Sequence of chain 1.A:
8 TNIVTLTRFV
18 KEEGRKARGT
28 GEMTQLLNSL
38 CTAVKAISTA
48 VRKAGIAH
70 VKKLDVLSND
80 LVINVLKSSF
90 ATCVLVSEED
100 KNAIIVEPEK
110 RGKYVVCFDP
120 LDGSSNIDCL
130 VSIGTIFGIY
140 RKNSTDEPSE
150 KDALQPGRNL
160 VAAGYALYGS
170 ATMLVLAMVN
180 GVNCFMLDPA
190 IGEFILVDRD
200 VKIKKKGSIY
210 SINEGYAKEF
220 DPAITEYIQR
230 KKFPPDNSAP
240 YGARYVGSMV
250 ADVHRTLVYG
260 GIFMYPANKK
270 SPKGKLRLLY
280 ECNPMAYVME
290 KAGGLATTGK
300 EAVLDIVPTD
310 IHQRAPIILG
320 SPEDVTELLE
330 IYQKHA

Binding-site contacts:
Ligand atom O2 contacts residue ASP121 of chain 2.A at 3.7 Å.
Ligand atom O5 contacts residue LYS274 of chain 2.A at 3.5 Å.
Ligand atom P contacts residue LYS274 of chain 2.A at 3.7 Å.
Ligand atom O3P contacts residue TYR244 of chain 2.A at 2.8 Å (h-bond).
Ligand atom O3 contacts residue ASP121 of chain 2.A at 2.8 Å (salt-bridge).
Ligand atom O2P contacts residue ASN212 of chain 2.A at 3.9 Å.
Ligand atom O4 contacts residue MET248 of chain 2.A at 3.4 Å (h-bond).
Ligand atom C5 contacts residue GLY246 of chain 2.A at 4.0 Å.
Ligand atom O2 contacts residue GLY246 of chain 2.A at 3.5 Å (h-bond).
Ligand atom C6 contacts residue GLY246 of chain 2.A at 3.7 Å.
Ligand atom O1P contacts residue LYS274 of chain 2.A at 3.4 Å (salt-bridge).
Ligand atom O6 contacts residue TYR264 of chain 2.A at 3.5 Å.
Ligand atom O4 contacts residue LEU275 of chain 2.A at 3.8 Å.
Ligand atom O2 contacts residue SER124 of chain 2.A at 3.9 Å.
Ligand atom C1 contacts residue MG1 of chain 2.E at 3.5 Å.
Ligand atom O1P contacts residue TYR264 of chain 2.A at 3.4 Å (h-bond).
Ligand atom O3 contacts residue MET248 of chain 2.A at 2.4 Å (h-bond).
Ligand atom O2 contacts residue PO41 of chain 2.F at 3.7 Å.
Ligand atom O1P contacts residue TYR215 of chain 2.A at 2.5 Å (h-bond).
Ligand atom O2P contacts residue ARG243 of chain 1.A at 2.9 Å (salt-bridge).
Ligand atom O2 contacts residue GLY122 of chain 2.A at 3.7 Å.
Ligand atom C1 contacts residue PO41 of chain 2.F at 3.9 Å.
Ligand atom C1 contacts residue ASP121 of chain 2.A at 2.7 Å.
Ligand atom C3 contacts residue MET248 of chain 2.A at 3.2 Å (hydrophobic).
Ligand atom C2 contacts residue ASP121 of chain 2.A at 3.4 Å.
Ligand atom P contacts residue TYR215 of chain 2.A at 3.8 Å.
Ligand atom O3P contacts residue ASN212 of chain 2.A at 2.7 Å (h-bond).
Ligand atom O3 contacts residue GLY246 of chain 2.A at 3.4 Å (h-bond).
Ligand atom O6 contacts residue LYS274 of chain 2.A at 3.0 Å (salt-bridge).
Ligand atom C3 contacts residue ASP121 of chain 2.A at 3.3 Å.
Ligand atom P contacts residue ASN212 of chain 2.A at 3.6 Å.
Ligand atom O2P contacts residue LYS274 of chain 2.A at 3.9 Å.
Ligand atom C6 contacts residue LYS274 of chain 2.A at 3.8 Å.
Ligand atom O1 contacts residue LYS274 of chain 2.A at 3.5 Å.
Ligand atom C4 contacts residue GLY246 of chain 2.A at 3.3 Å.
Ligand atom C3 contacts residue GLY246 of chain 2.A at 3.8 Å.
Ligand atom O1 contacts residue MG1 of chain 2.E at 3.8 Å.
Ligand atom C4 contacts residue MET248 of chain 2.A at 3.5 Å (hydrophobic).
Ligand atom O1P contacts residue ASN212 of chain 2.A at 3.9 Å.
Ligand atom O3 contacts residue SER247 of chain 2.A at 3.1 Å.

Sequence of chain 2.A:
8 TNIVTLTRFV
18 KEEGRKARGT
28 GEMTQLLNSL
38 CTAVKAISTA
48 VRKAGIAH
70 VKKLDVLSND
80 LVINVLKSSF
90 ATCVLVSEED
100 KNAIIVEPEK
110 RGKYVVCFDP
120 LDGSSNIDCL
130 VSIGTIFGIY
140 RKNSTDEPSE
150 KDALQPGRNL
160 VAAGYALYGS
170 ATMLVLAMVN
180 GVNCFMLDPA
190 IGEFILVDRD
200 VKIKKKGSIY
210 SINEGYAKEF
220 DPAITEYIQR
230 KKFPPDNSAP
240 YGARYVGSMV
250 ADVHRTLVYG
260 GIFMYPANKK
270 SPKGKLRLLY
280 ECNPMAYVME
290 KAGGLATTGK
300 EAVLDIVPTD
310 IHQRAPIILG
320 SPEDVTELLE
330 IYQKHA

The small molecule below binds the protein below.
Small molecule (SMILES): O=P(O)(O)OC[C@H]1O[C@](O)(CO)[C@@H](O)[C@@H]1O